This small molecule binds to this protein.
Small molecule (SMILES): CC(=O)N[C@@H]1[C@@H](O)[C@H](O)[C@@H](CO)O[C@H]1O

Binding-site contacts:
Ligand atom O7 contacts residue ASN287 of chain 1.C at 3.0 Å (h-bond).
Ligand atom C2 contacts residue ASN287 of chain 1.C at 2.4 Å.
Ligand atom C1 contacts residue ASN287 of chain 1.C at 1.4 Å.
Ligand atom O6 contacts residue SER289 of chain 1.C at 3.9 Å.
Ligand atom C5 contacts residue ASN287 of chain 1.C at 3.6 Å.
Ligand atom C8 contacts residue ASN287 of chain 1.C at 4.4 Å.
Ligand atom C7 contacts residue ASN287 of chain 1.C at 3.1 Å.
Ligand atom C6 contacts residue SER289 of chain 1.C at 3.6 Å.
Ligand atom C3 contacts residue ASN287 of chain 1.C at 3.8 Å.
Ligand atom C4 contacts residue ASN287 of chain 1.C at 4.2 Å.
Ligand atom N2 contacts residue ASN287 of chain 1.C at 2.9 Å (h-bond).
Ligand atom C5 contacts residue SER289 of chain 1.C at 3.8 Å.
Ligand atom C1 contacts residue SER289 of chain 1.C at 4.0 Å.
Ligand atom O5 contacts residue ASN287 of chain 1.C at 2.2 Å (h-bond).
Ligand atom O5 contacts residue SER289 of chain 1.C at 3.2 Å (h-bond).

Sequence of chain 1.C:
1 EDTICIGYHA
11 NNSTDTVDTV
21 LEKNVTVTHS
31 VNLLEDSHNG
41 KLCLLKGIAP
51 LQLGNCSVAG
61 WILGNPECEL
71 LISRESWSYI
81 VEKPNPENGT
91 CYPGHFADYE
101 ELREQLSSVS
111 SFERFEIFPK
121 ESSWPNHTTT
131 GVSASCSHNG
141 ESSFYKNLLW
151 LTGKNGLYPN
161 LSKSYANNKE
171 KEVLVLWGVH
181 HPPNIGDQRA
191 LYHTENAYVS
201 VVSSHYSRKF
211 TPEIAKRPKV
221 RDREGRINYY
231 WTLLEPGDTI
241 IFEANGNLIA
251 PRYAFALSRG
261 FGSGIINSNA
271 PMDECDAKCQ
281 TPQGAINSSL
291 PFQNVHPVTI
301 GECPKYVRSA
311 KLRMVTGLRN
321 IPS